This small molecule binds to this protein.
Small molecule (SMILES): O=S(=O)(O)c1cccc2cccc(Nc3ccccc3)c12

Sequence of chain 1.L:
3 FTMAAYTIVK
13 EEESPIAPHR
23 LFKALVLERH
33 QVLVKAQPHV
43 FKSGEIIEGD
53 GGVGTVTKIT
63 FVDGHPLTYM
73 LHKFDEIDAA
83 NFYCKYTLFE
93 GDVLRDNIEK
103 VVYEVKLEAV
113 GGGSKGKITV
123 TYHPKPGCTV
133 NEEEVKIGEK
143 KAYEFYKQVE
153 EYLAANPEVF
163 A

Binding-site contacts:
Ligand atom C2 contacts residue ALA81 of chain 1.Z at 3.2 Å (hydrophobic).
Ligand atom C12 contacts residue GLY51 of chain 1.L at 3.0 Å.
Ligand atom O3 contacts residue GLY51 of chain 1.L at 3.1 Å (h-bond).
Ligand atom C13 contacts residue VAL55 of chain 1.L at 3.9 Å (hydrophobic).
Ligand atom C9 contacts residue LYS25 of chain 1.Z at 3.5 Å.
Ligand atom C10 contacts residue GLY114 of chain 1.J at 4.1 Å.
Ligand atom O1 contacts residue LYS25 of chain 1.Z at 3.7 Å.
Ligand atom C5 contacts residue GLY114 of chain 1.J at 3.6 Å.
Ligand atom C5 contacts residue HIS21 of chain 1.Z at 4.0 Å.
Ligand atom O1 contacts residue GLY51 of chain 1.L at 3.4 Å (h-bond).
Ligand atom C6 contacts residue GLY114 of chain 1.J at 3.8 Å.
Ligand atom C7 contacts residue LYS25 of chain 1.Z at 3.7 Å.
Ligand atom C3 contacts residue PHE84 of chain 1.Z at 3.9 Å (hydrophobic).
Ligand atom C13 contacts residue GLY56 of chain 1.L at 4.1 Å.
Ligand atom C14 contacts residue VAL55 of chain 1.L at 3.9 Å (hydrophobic).
Ligand atom C16 contacts residue ALA81 of chain 1.Z at 4.0 Å (hydrophobic).
Ligand atom C4 contacts residue GLY113 of chain 1.J at 3.6 Å.
Ligand atom C5 contacts residue LYS25 of chain 1.Z at 4.1 Å.
Ligand atom C6 contacts residue HIS21 of chain 1.Z at 3.6 Å.
Ligand atom C11 contacts residue GLY51 of chain 1.L at 4.1 Å.
Ligand atom C3 contacts residue ALA81 of chain 1.Z at 3.0 Å (hydrophobic).
Ligand atom C3 contacts residue GLY113 of chain 1.J at 3.4 Å.
Ligand atom C3 contacts residue GLY114 of chain 1.J at 3.9 Å.
Ligand atom C6 contacts residue LYS25 of chain 1.Z at 3.7 Å.
Ligand atom C16 contacts residue ALA82 of chain 1.Z at 3.6 Å (hydrophobic).
Ligand atom C2 contacts residue GLY113 of chain 1.J at 3.7 Å.
Ligand atom C10 contacts residue LYS25 of chain 1.Z at 4.0 Å.
Ligand atom C7 contacts residue PHE162 of chain 1.Z at 3.8 Å (hydrophobic).
Ligand atom S contacts residue LYS25 of chain 1.Z at 3.9 Å.
Ligand atom S contacts residue GLY51 of chain 1.L at 3.7 Å.
Ligand atom O1 contacts residue ASP52 of chain 1.L at 3.8 Å.
Ligand atom C4 contacts residue PHE84 of chain 1.Z at 4.1 Å (hydrophobic).
Ligand atom C8 contacts residue LYS25 of chain 1.Z at 3.4 Å.
Ligand atom O2 contacts residue GLY51 of chain 1.L at 3.3 Å (h-bond).
Ligand atom C15 contacts residue ALA82 of chain 1.Z at 3.3 Å (hydrophobic).
Ligand atom C13 contacts residue GLY51 of chain 1.L at 3.5 Å.
Ligand atom C4 contacts residue GLY114 of chain 1.J at 3.5 Å.
Ligand atom C4 contacts residue HIS21 of chain 1.Z at 3.3 Å.
Ligand atom O2 contacts residue LYS25 of chain 1.Z at 4.0 Å.
Ligand atom C7 contacts residue ALA163 of chain 1.Z at 4.0 Å (hydrophobic).

Sequence of chain 1.J:
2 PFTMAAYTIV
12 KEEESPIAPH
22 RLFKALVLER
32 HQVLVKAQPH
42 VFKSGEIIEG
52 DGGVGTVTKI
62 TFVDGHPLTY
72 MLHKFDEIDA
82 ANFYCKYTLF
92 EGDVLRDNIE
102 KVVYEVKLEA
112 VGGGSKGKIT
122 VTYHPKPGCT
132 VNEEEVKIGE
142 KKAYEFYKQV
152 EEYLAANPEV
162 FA

Sequence of chain 1.Z:
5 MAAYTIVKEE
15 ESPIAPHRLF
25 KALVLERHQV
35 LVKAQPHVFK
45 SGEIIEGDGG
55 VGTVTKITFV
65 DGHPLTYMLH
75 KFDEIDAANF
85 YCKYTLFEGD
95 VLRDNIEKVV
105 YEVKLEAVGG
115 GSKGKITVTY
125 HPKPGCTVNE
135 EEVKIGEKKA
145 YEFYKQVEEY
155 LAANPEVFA